Binding-site contacts:
Ligand atom O6 contacts residue SER277 of chain 1.C at 4.1 Å.
Ligand atom O5 contacts residue ASN275 of chain 1.C at 2.3 Å (h-bond).
Ligand atom C6 contacts residue ALA278 of chain 1.C at 4.1 Å (hydrophobic).
Ligand atom C5 contacts residue ASN275 of chain 1.C at 3.6 Å.
Ligand atom C1 contacts residue ASN275 of chain 1.C at 1.4 Å.
Ligand atom C6 contacts residue VAL333 of chain 1.C at 4.3 Å (hydrophobic).
Ligand atom O7 contacts residue ASN275 of chain 1.C at 4.2 Å.
Ligand atom C8 contacts residue ASN272 of chain 1.C at 4.4 Å.
Ligand atom C8 contacts residue ASN275 of chain 1.C at 4.3 Å.
Ligand atom O5 contacts residue ASN272 of chain 1.C at 4.3 Å.
Ligand atom C1 contacts residue ASN272 of chain 1.C at 4.4 Å.
Ligand atom C3 contacts residue ASN275 of chain 1.C at 3.8 Å.
Ligand atom N2 contacts residue ASN275 of chain 1.C at 2.9 Å (h-bond).
Ligand atom C4 contacts residue ASN275 of chain 1.C at 4.2 Å.
Ligand atom C2 contacts residue ASN275 of chain 1.C at 2.5 Å.
Ligand atom C5 contacts residue ALA278 of chain 1.C at 4.5 Å (hydrophobic).
Ligand atom O5 contacts residue ALA278 of chain 1.C at 3.6 Å.
Ligand atom O6 contacts residue ALA278 of chain 1.C at 3.8 Å.

Sequence of chain 1.C:
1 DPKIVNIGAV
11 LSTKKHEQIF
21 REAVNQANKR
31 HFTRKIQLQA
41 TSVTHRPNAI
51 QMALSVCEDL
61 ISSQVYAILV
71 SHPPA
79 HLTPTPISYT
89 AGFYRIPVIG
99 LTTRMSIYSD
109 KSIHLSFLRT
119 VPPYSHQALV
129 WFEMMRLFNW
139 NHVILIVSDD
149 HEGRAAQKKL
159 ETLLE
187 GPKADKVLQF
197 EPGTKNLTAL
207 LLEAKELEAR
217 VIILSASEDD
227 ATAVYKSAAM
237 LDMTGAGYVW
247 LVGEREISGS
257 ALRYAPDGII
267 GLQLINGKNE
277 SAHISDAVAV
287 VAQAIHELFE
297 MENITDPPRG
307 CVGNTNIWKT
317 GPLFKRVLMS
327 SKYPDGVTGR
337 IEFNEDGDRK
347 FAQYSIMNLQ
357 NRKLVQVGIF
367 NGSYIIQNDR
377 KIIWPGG

A small-molecule ligand and the protein it binds are described below.
Small molecule (SMILES): CC(=O)N[C@@H]1[C@@H](O)[C@H](O)[C@@H](CO)O[C@H]1O